Sequence of chain 2.B:
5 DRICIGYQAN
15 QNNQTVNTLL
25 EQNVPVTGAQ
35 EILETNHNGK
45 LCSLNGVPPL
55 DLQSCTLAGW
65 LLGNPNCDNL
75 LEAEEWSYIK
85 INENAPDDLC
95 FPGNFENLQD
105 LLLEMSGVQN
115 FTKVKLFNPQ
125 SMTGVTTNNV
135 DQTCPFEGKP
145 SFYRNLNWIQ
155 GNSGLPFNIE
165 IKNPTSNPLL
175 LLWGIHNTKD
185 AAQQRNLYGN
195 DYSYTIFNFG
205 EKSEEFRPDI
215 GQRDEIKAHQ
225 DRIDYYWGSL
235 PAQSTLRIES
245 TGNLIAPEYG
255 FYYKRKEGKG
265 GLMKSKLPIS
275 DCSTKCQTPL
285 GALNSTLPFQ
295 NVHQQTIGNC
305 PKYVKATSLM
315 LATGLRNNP

Binding-site contacts:
Ligand atom C1 contacts residue GLU78 of chain 2.B at 3.2 Å.
Ligand atom C3 contacts residue ASN114 of chain 2.B at 3.8 Å.
Ligand atom O5 contacts residue ASN114 of chain 2.B at 2.4 Å (h-bond).
Ligand atom C4 contacts residue ASN114 of chain 2.B at 4.2 Å.
Ligand atom C7 contacts residue ASN114 of chain 2.B at 3.2 Å.
Ligand atom O6 contacts residue GLU79 of chain 2.B at 3.0 Å (salt-bridge).
Ligand atom C5 contacts residue ASN114 of chain 2.B at 3.7 Å.
Ligand atom C1 contacts residue GLN113 of chain 2.B at 4.1 Å.
Ligand atom N2 contacts residue ASN114 of chain 2.B at 3.1 Å (h-bond).
Ligand atom C2 contacts residue ASN114 of chain 2.B at 2.6 Å.
Ligand atom O5 contacts residue GLU78 of chain 2.B at 3.1 Å (salt-bridge).
Ligand atom O6 contacts residue GLU78 of chain 2.B at 4.2 Å.
Ligand atom O7 contacts residue ASN114 of chain 2.B at 2.9 Å (h-bond).
Ligand atom C5 contacts residue GLN113 of chain 2.B at 4.1 Å.
Ligand atom O7 contacts residue GLU78 of chain 2.B at 3.9 Å.
Ligand atom C2 contacts residue GLU78 of chain 2.B at 4.0 Å.
Ligand atom C6 contacts residue GLU79 of chain 2.B at 4.0 Å.
Ligand atom O5 contacts residue GLN113 of chain 2.B at 3.7 Å.
Ligand atom C5 contacts residue GLU78 of chain 2.B at 4.4 Å.
Ligand atom C1 contacts residue ASN114 of chain 2.B at 1.4 Å.

This protein binds this small molecule.
Small molecule (SMILES): CC(=O)N[C@@H]1[C@@H](O)[C@H](O)[C@@H](CO)O[C@H]1O